Sequence of chain 1.C:
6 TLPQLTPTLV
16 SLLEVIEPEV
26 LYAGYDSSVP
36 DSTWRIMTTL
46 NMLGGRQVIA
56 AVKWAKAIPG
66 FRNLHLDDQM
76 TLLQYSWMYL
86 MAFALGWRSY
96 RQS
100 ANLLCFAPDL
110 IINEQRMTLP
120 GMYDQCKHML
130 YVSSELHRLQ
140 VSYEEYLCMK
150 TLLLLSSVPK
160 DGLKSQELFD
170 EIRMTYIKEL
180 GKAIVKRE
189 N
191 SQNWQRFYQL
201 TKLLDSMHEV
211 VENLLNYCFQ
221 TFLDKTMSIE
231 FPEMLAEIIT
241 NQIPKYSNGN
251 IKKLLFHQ

A protein and the small-molecule ligand that binds it are described below.
Small molecule (SMILES): Cc1cc(NCC(O)(C(F)(F)F)C(F)(F)F)c2cnn(-c3cccc(C(=O)N[C@H](C)C(N)=O)c3)c2c1

Binding-site contacts:
Ligand atom O2 contacts residue ASN46 of chain 1.C at 2.8 Å (h-bond).
Ligand atom F3 contacts residue MET83 of chain 1.C at 3.7 Å.
Ligand atom O1 contacts residue GLN52 of chain 1.C at 3.2 Å.
Ligand atom N3 contacts residue MET86 of chain 1.C at 3.3 Å.
Ligand atom O2 contacts residue LEU45 of chain 1.C at 3.1 Å (h-bond).
Ligand atom F3 contacts residue TRP82 of chain 1.C at 3.4 Å.
Ligand atom N1 contacts residue GLN52 of chain 1.C at 3.4 Å.
Ligand atom F6 contacts residue CYS218 of chain 1.C at 3.5 Å.
Ligand atom F1 contacts residue LEU45 of chain 1.C at 3.1 Å.
Ligand atom N4 contacts residue LEU45 of chain 1.C at 3.3 Å (h-bond).
Ligand atom O1 contacts residue MET86 of chain 1.C at 3.1 Å.
Ligand atom C21 contacts residue MET86 of chain 1.C at 3.3 Å (hydrophobic).
Ligand atom F6 contacts residue MET83 of chain 1.C at 3.6 Å.
Ligand atom N5 contacts residue GLN52 of chain 1.C at 3.0 Å.
Ligand atom C1 contacts residue GLU22 of chain 1.C at 3.4 Å.
Ligand atom N2 contacts residue MET86 of chain 1.C at 3.2 Å.
Ligand atom C11 contacts residue MET86 of chain 1.C at 3.5 Å (hydrophobic).
Ligand atom F4 contacts residue ASN46 of chain 1.C at 2.9 Å.
Ligand atom C3 contacts residue GLN52 of chain 1.C at 3.0 Å.
Ligand atom C10 contacts residue MET86 of chain 1.C at 3.4 Å (hydrophobic).
Ligand atom F1 contacts residue LEU235 of chain 1.C at 3.7 Å.
Ligand atom N3 contacts residue LEU48 of chain 1.C at 3.5 Å.
Ligand atom C9 contacts residue GLN52 of chain 1.C at 3.1 Å.
Ligand atom C3 contacts residue ALA89 of chain 1.C at 3.4 Å (hydrophobic).
Ligand atom O1 contacts residue LEU85 of chain 1.C at 3.7 Å.
Ligand atom N3 contacts residue GLN52 of chain 1.C at 3.4 Å (h-bond).
Ligand atom C4 contacts residue GLN52 of chain 1.C at 3.1 Å.
Ligand atom N1 contacts residue ALA89 of chain 1.C at 3.3 Å.
Ligand atom F2 contacts residue ASN46 of chain 1.C at 3.1 Å.
Ligand atom F2 contacts residue PHE231 of chain 1.C at 3.7 Å.
Ligand atom C21 contacts residue PHE105 of chain 1.C at 3.6 Å (hydrophobic).
Ligand atom C2 contacts residue ALA89 of chain 1.C at 3.4 Å (hydrophobic).
Ligand atom C7 contacts residue PHE105 of chain 1.C at 3.4 Å (hydrophobic).
Ligand atom C8 contacts residue GLN52 of chain 1.C at 3.4 Å.
Ligand atom C9 contacts residue MET86 of chain 1.C at 2.9 Å (hydrophobic).
Ligand atom C20 contacts residue MET86 of chain 1.C at 3.6 Å (hydrophobic).
Ligand atom F2 contacts residue LEU235 of chain 1.C at 3.7 Å.
Ligand atom C8 contacts residue MET86 of chain 1.C at 3.4 Å (hydrophobic).
Ligand atom C6 contacts residue PHE105 of chain 1.C at 3.6 Å (hydrophobic).
Ligand atom F1 contacts residue GLY49 of chain 1.C at 3.5 Å.